Sequence of chain 1.B:
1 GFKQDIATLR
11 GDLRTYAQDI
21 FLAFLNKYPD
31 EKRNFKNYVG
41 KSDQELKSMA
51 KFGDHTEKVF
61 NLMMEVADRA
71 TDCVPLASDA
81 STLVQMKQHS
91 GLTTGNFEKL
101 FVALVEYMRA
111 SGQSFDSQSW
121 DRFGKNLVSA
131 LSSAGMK

Binding-site contacts:
Ligand atom O1 contacts residue THR56 of chain 1.B at 3.3 Å (h-bond).
Ligand atom C3 contacts residue HIS55 of chain 1.B at 4.4 Å.
Ligand atom C4 contacts residue PHE21 of chain 1.B at 3.4 Å (hydrophobic).
Ligand atom C3 contacts residue THR56 of chain 1.B at 3.9 Å.
Ligand atom C7 contacts residue PHE21 of chain 1.B at 4.2 Å (hydrophobic).
Ligand atom C1 contacts residue PHE35 of chain 1.B at 3.5 Å (hydrophobic).
Ligand atom F1 contacts residue LEU100 of chain 1.B at 3.9 Å.
Ligand atom C6 contacts residue PHE21 of chain 1.B at 3.7 Å (hydrophobic).
Ligand atom C6 contacts residue HEM1 of chain 1.I at 4.1 Å.
Ligand atom O1 contacts residue VAL59 of chain 1.B at 4.0 Å.
Ligand atom O1 contacts residue PHE21 of chain 1.B at 3.7 Å.
Ligand atom C3 contacts residue VAL59 of chain 1.B at 3.5 Å (hydrophobic).
Ligand atom C2 contacts residue PHE35 of chain 1.B at 3.6 Å (hydrophobic).
Ligand atom F1 contacts residue VAL59 of chain 1.B at 4.0 Å.
Ligand atom C4 contacts residue VAL59 of chain 1.B at 3.9 Å (hydrophobic).
Ligand atom C7 contacts residue VAL59 of chain 1.B at 3.6 Å (hydrophobic).
Ligand atom C6 contacts residue PHE35 of chain 1.B at 4.2 Å (hydrophobic).
Ligand atom C5 contacts residue PHE21 of chain 1.B at 3.1 Å (hydrophobic).
Ligand atom C1 contacts residue VAL59 of chain 1.B at 3.8 Å (hydrophobic).
Ligand atom O1 contacts residue HIS55 of chain 1.B at 3.5 Å.
Ligand atom C2 contacts residue PHE21 of chain 1.B at 4.1 Å (hydrophobic).
Ligand atom C7 contacts residue PHE35 of chain 1.B at 3.7 Å (hydrophobic).
Ligand atom C2 contacts residue VAL59 of chain 1.B at 3.3 Å (hydrophobic).
Ligand atom C5 contacts residue VAL59 of chain 1.B at 3.8 Å (hydrophobic).
Ligand atom F1 contacts residue PHE21 of chain 1.B at 4.2 Å.
Ligand atom C7 contacts residue HEM1 of chain 1.I at 3.7 Å.
Ligand atom C3 contacts residue PHE21 of chain 1.B at 3.7 Å (hydrophobic).
Ligand atom C6 contacts residue VAL59 of chain 1.B at 3.8 Å (hydrophobic).
Ligand atom C2 contacts residue HEM1 of chain 1.I at 4.2 Å.
Ligand atom F1 contacts residue HEM1 of chain 1.I at 3.3 Å.
Ligand atom C5 contacts residue PHE60 of chain 1.B at 4.3 Å (hydrophobic).
Ligand atom C4 contacts residue THR56 of chain 1.B at 3.8 Å.
Ligand atom C1 contacts residue HEM1 of chain 1.I at 3.5 Å.
Ligand atom C3 contacts residue PHE35 of chain 1.B at 4.4 Å (hydrophobic).

The small molecule below binds the protein below.
Small molecule (SMILES): Cc1cc(F)ccc1O